A small-molecule ligand and the protein it binds are described below.
Small molecule (SMILES): CC(=O)N[C@@H]1[C@@H](O)[C@H](O)[C@@H](CO)O[C@H]1O

Sequence of chain 1.A:
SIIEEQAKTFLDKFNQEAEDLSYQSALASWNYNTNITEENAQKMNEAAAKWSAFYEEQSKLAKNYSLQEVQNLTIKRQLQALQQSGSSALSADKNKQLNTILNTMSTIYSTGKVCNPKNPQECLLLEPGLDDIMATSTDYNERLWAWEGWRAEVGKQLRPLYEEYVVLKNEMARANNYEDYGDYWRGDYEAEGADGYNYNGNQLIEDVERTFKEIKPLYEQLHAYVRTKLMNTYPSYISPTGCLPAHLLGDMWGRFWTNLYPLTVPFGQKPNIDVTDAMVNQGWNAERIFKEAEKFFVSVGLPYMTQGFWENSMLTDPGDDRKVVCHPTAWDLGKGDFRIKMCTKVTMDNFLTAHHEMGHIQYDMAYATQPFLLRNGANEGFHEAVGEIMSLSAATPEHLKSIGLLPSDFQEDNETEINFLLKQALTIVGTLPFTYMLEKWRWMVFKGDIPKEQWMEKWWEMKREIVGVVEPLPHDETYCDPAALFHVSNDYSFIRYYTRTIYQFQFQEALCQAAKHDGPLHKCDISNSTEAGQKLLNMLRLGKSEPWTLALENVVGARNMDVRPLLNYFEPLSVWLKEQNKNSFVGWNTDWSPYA

Sequence of chain 1.B:
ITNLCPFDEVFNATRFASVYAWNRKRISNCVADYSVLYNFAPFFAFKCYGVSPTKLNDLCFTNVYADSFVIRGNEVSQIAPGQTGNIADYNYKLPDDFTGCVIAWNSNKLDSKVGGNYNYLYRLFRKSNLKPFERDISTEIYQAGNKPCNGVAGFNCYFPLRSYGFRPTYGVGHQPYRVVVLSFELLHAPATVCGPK

Binding-site contacts:
Ligand atom C1 contacts residue ASN64 of chain 1.A at 1.4 Å.
Ligand atom C3 contacts residue ASN64 of chain 1.A at 3.8 Å.
Ligand atom O7 contacts residue ASN64 of chain 1.A at 4.4 Å.
Ligand atom C2 contacts residue ASN64 of chain 1.A at 2.5 Å.
Ligand atom C5 contacts residue ASN64 of chain 1.A at 3.7 Å.
Ligand atom C8 contacts residue ASN64 of chain 1.A at 3.8 Å.
Ligand atom N2 contacts residue ASN64 of chain 1.A at 2.9 Å (h-bond).
Ligand atom C7 contacts residue PHE155 of chain 1.B at 4.4 Å (hydrophobic).
Ligand atom C7 contacts residue ASN64 of chain 1.A at 3.5 Å.
Ligand atom O6 contacts residue LYS60 of chain 1.A at 4.3 Å.
Ligand atom O5 contacts residue ASN64 of chain 1.A at 2.4 Å (h-bond).
Ligand atom O7 contacts residue PHE155 of chain 1.B at 3.8 Å.
Ligand atom C4 contacts residue ASN64 of chain 1.A at 4.2 Å.